Sequence of chain 7.A:
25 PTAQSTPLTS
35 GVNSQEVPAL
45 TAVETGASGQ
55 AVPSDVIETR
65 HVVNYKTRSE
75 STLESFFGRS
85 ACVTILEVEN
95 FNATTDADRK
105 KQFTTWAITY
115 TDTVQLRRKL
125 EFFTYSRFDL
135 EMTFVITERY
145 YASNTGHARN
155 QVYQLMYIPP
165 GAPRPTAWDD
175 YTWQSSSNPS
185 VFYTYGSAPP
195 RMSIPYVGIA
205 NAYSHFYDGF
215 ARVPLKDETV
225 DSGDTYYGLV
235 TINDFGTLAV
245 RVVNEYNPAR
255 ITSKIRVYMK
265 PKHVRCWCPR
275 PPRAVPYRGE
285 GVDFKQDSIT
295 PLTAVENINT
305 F

This small molecule binds to this protein.
Small molecule (SMILES): CC(=O)N[C@H]1[C@H]([C@H](O)[C@H](O)CO)O[C@@](O)(C(=O)O)C[C@@H]1O

Sequence of chain 6.A:
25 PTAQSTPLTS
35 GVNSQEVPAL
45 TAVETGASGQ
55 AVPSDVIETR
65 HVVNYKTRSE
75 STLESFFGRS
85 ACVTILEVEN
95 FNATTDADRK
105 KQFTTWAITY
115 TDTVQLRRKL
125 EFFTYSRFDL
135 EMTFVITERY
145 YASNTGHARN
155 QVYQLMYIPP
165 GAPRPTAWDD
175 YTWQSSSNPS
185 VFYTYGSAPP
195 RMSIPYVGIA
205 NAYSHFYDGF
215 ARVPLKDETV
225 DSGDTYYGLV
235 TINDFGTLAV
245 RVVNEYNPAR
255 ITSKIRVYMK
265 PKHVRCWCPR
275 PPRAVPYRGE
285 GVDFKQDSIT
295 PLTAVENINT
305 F

Binding-site contacts:
Ligand atom N5 contacts residue TYR145 of chain 7.A at 2.6 Å (h-bond).
Ligand atom C11 contacts residue TYR250 of chain 6.A at 3.0 Å (hydrophobic).
Ligand atom O4 contacts residue TYR145 of chain 7.A at 4.2 Å.
Ligand atom C11 contacts residue ARG143 of chain 7.A at 3.9 Å.
Ligand atom C8 contacts residue ALA146 of chain 7.A at 4.4 Å (hydrophobic).
Ligand atom O10 contacts residue ASN96 of chain 6.A at 4.2 Å.
Ligand atom C3 contacts residue PRO252 of chain 6.A at 4.4 Å (hydrophobic).
Ligand atom O10 contacts residue TYR250 of chain 6.A at 2.2 Å (h-bond).
Ligand atom O8 contacts residue TYR145 of chain 7.A at 4.2 Å.
Ligand atom C10 contacts residue TYR145 of chain 7.A at 3.6 Å (hydrophobic).
Ligand atom C6 contacts residue TYR145 of chain 7.A at 3.4 Å (hydrophobic).
Ligand atom C8 contacts residue TYR145 of chain 7.A at 4.2 Å (hydrophobic).
Ligand atom C1 contacts residue ALA146 of chain 7.A at 4.0 Å (hydrophobic).
Ligand atom C11 contacts residue TYR145 of chain 7.A at 3.7 Å (hydrophobic).
Ligand atom C7 contacts residue TYR145 of chain 7.A at 3.9 Å (hydrophobic).
Ligand atom C1 contacts residue PRO252 of chain 6.A at 4.1 Å (hydrophobic).
Ligand atom C4 contacts residue TYR250 of chain 6.A at 4.2 Å (hydrophobic).
Ligand atom C5 contacts residue TYR250 of chain 6.A at 4.3 Å (hydrophobic).
Ligand atom C5 contacts residue TYR145 of chain 7.A at 3.3 Å (hydrophobic).
Ligand atom O1A contacts residue SER147 of chain 7.A at 3.1 Å (h-bond).
Ligand atom O4 contacts residue TYR250 of chain 6.A at 3.0 Å.
Ligand atom O1B contacts residue SER147 of chain 7.A at 2.7 Å (h-bond).
Ligand atom C4 contacts residue PRO252 of chain 6.A at 4.3 Å (hydrophobic).
Ligand atom C10 contacts residue TYR250 of chain 6.A at 2.8 Å (hydrophobic).
Ligand atom O1B contacts residue PRO252 of chain 6.A at 3.4 Å.
Ligand atom C9 contacts residue ALA146 of chain 7.A at 4.4 Å (hydrophobic).
Ligand atom O1B contacts residue ALA146 of chain 7.A at 4.3 Å.
Ligand atom O4 contacts residue ASN251 of chain 6.A at 4.3 Å.
Ligand atom C4 contacts residue TYR145 of chain 7.A at 3.6 Å (hydrophobic).
Ligand atom O4 contacts residue PRO252 of chain 6.A at 4.0 Å.
Ligand atom C1 contacts residue SER147 of chain 7.A at 3.6 Å.
Ligand atom N5 contacts residue TYR250 of chain 6.A at 3.8 Å.
Ligand atom C6 contacts residue ALA146 of chain 7.A at 4.3 Å (hydrophobic).
Ligand atom O9 contacts residue ALA146 of chain 7.A at 3.3 Å.
Ligand atom O1A contacts residue ALA146 of chain 7.A at 3.2 Å.